This small molecule binds to this protein.
Small molecule (SMILES): CC(=O)N[C@H]1CO[C@H](CO[C@@H]2O[C@@H](C)[C@@H](O)[C@@H](O)[C@@H]2O)[C@@H](O)[C@@H]1O

Sequence of chain 1.A:
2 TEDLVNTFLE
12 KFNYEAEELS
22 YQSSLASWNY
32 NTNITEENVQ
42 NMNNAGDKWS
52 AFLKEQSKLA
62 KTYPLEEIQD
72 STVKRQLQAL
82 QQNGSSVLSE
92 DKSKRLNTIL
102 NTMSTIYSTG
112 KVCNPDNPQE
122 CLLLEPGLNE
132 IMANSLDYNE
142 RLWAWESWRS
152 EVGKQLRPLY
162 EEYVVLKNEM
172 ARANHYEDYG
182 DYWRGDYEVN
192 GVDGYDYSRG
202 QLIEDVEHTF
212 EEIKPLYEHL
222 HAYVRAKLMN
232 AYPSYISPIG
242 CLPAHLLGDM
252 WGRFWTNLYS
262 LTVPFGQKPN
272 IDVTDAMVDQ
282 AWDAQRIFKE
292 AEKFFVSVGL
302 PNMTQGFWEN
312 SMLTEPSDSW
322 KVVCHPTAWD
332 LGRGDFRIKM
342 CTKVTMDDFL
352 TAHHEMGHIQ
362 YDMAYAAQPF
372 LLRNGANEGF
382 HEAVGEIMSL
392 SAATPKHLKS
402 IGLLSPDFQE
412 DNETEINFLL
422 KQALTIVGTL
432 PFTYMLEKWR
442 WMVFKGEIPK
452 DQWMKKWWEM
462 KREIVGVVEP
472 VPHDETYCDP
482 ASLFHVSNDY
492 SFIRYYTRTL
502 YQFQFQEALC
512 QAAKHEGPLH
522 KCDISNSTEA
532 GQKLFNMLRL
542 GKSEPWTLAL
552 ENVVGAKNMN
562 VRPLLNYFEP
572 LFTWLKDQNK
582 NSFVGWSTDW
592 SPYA

Binding-site contacts:
Ligand atom N2 contacts residue THR33 of chain 1.A at 3.1 Å (h-bond).
Ligand atom C4 contacts residue ASN39 of chain 1.A at 3.3 Å.
Ligand atom C8 contacts residue THR33 of chain 1.A at 3.3 Å.
Ligand atom O7 contacts residue PRO317 of chain 1.A at 3.9 Å.
Ligand atom C7 contacts residue THR33 of chain 1.A at 3.1 Å.
Ligand atom C6 contacts residue TRP321 of chain 1.A at 3.6 Å (hydrophobic).
Ligand atom C7 contacts residue PRO317 of chain 1.A at 4.3 Å (hydrophobic).
Ligand atom C4 contacts residue THR36 of chain 1.A at 4.1 Å.
Ligand atom C6 contacts residue TRP321 of chain 1.A at 3.9 Å (hydrophobic).
Ligand atom C6 contacts residue ASN34 of chain 1.A at 3.4 Å.
Ligand atom C5 contacts residue TRP321 of chain 1.A at 4.0 Å (hydrophobic).
Ligand atom O5 contacts residue TRP321 of chain 1.A at 3.7 Å.
Ligand atom C7 contacts residue TRP321 of chain 1.A at 4.2 Å (hydrophobic).
Ligand atom C5 contacts residue ASN34 of chain 1.A at 3.5 Å.
Ligand atom C5 contacts residue TRP321 of chain 1.A at 3.9 Å (hydrophobic).
Ligand atom O7 contacts residue ASN34 of chain 1.A at 4.0 Å.
Ligand atom C4 contacts residue ASN34 of chain 1.A at 4.2 Å.
Ligand atom C8 contacts residue PRO317 of chain 1.A at 3.9 Å (hydrophobic).
Ligand atom O4 contacts residue GLU38 of chain 1.A at 4.3 Å.
Ligand atom C5 contacts residue ASN34 of chain 1.A at 3.6 Å.
Ligand atom O3 contacts residue ASN39 of chain 1.A at 2.9 Å (h-bond).
Ligand atom O4 contacts residue ASN39 of chain 1.A at 3.9 Å.
Ligand atom C2 contacts residue THR33 of chain 1.A at 3.8 Å.
Ligand atom N2 contacts residue ASN34 of chain 1.A at 3.0 Å (h-bond).
Ligand atom O4 contacts residue THR36 of chain 1.A at 4.0 Å.
Ligand atom O7 contacts residue TRP321 of chain 1.A at 3.1 Å.
Ligand atom C8 contacts residue MET313 of chain 1.A at 3.6 Å (hydrophobic).
Ligand atom C1 contacts residue TRP321 of chain 1.A at 4.3 Å (hydrophobic).
Ligand atom O3 contacts residue GLU38 of chain 1.A at 4.1 Å.
Ligand atom O5 contacts residue TRP321 of chain 1.A at 4.1 Å.
Ligand atom C3 contacts residue ASN34 of chain 1.A at 3.8 Å.
Ligand atom C1 contacts residue ASN34 of chain 1.A at 1.4 Å.
Ligand atom C4 contacts residue ASN34 of chain 1.A at 4.1 Å.
Ligand atom C3 contacts residue ASN39 of chain 1.A at 3.4 Å.
Ligand atom O5 contacts residue ASN34 of chain 1.A at 2.3 Å (h-bond).
Ligand atom C7 contacts residue ASN34 of chain 1.A at 3.7 Å.
Ligand atom C1 contacts residue THR33 of chain 1.A at 3.5 Å.
Ligand atom C2 contacts residue ASN34 of chain 1.A at 2.5 Å.
Ligand atom O6 contacts residue ASN34 of chain 1.A at 4.4 Å.
Ligand atom O7 contacts residue THR33 of chain 1.A at 3.8 Å.